Binding-site contacts:
Ligand atom O5 contacts residue SER94 of chain 1.B at 3.9 Å.
Ligand atom O6 contacts residue ASN92 of chain 1.B at 4.3 Å.
Ligand atom C7 contacts residue ASN92 of chain 1.B at 3.8 Å.
Ligand atom C3 contacts residue ASN92 of chain 1.B at 3.8 Å.
Ligand atom O6 contacts residue SER94 of chain 1.B at 3.9 Å.
Ligand atom C4 contacts residue ASN92 of chain 1.B at 4.1 Å.
Ligand atom O5 contacts residue TRP95 of chain 1.B at 4.5 Å.
Ligand atom N2 contacts residue ASN92 of chain 1.B at 3.0 Å (h-bond).
Ligand atom C6 contacts residue SER94 of chain 1.B at 4.3 Å.
Ligand atom C1 contacts residue ASN92 of chain 1.B at 1.4 Å.
Ligand atom C8 contacts residue ASN92 of chain 1.B at 4.4 Å.
Ligand atom C1 contacts residue SER94 of chain 1.B at 4.2 Å.
Ligand atom C2 contacts residue ASN92 of chain 1.B at 2.4 Å.
Ligand atom O5 contacts residue ASN92 of chain 1.B at 2.3 Å (h-bond).
Ligand atom C5 contacts residue SER94 of chain 1.B at 4.4 Å.
Ligand atom C5 contacts residue ASN92 of chain 1.B at 3.6 Å.
Ligand atom O7 contacts residue ASN92 of chain 1.B at 4.2 Å.
Ligand atom O6 contacts residue TRP95 of chain 1.B at 4.5 Å.

A small-molecule ligand and the protein it binds are described below.
Small molecule (SMILES): CC(=O)N[C@@H]1[C@@H](O)[C@H](O)[C@@H](CO)O[C@H]1O

Sequence of chain 1.B:
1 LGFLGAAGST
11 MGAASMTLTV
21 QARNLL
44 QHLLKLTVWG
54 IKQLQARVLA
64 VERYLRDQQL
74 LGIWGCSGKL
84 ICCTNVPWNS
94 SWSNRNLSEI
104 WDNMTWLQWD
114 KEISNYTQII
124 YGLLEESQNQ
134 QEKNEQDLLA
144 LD